Binding-site contacts:
Ligand atom C8 contacts residue ASN331 of chain 1.B at 4.4 Å.
Ligand atom O5 contacts residue ASN331 of chain 1.B at 2.4 Å (h-bond).
Ligand atom O6 contacts residue ASN331 of chain 1.B at 4.3 Å.
Ligand atom C4 contacts residue GLN580 of chain 1.B at 3.3 Å.
Ligand atom C3 contacts residue ASN331 of chain 1.B at 3.8 Å.
Ligand atom C3 contacts residue GLN580 of chain 1.B at 4.0 Å.
Ligand atom N2 contacts residue ASN331 of chain 1.B at 2.9 Å (h-bond).
Ligand atom O7 contacts residue ASN331 of chain 1.B at 3.3 Å (h-bond).
Ligand atom C6 contacts residue PRO579 of chain 1.B at 3.9 Å (hydrophobic).
Ligand atom C1 contacts residue GLN580 of chain 1.B at 4.2 Å.
Ligand atom O5 contacts residue PRO579 of chain 1.B at 4.3 Å.
Ligand atom O3 contacts residue GLN580 of chain 1.B at 4.2 Å.
Ligand atom C1 contacts residue ASN331 of chain 1.B at 1.4 Å.
Ligand atom C6 contacts residue GLN580 of chain 1.B at 3.9 Å.
Ligand atom O4 contacts residue GLN580 of chain 1.B at 4.3 Å.
Ligand atom C5 contacts residue GLN580 of chain 1.B at 3.8 Å.
Ligand atom C2 contacts residue GLN580 of chain 1.B at 3.8 Å.
Ligand atom C2 contacts residue ASN331 of chain 1.B at 2.5 Å.
Ligand atom O6 contacts residue PRO579 of chain 1.B at 3.6 Å (h-bond).
Ligand atom C7 contacts residue ASN331 of chain 1.B at 3.3 Å.
Ligand atom O5 contacts residue GLN580 of chain 1.B at 3.6 Å (h-bond).
Ligand atom C4 contacts residue ASN331 of chain 1.B at 4.2 Å.
Ligand atom C5 contacts residue ASN331 of chain 1.B at 3.7 Å.

Sequence of chain 1.B:
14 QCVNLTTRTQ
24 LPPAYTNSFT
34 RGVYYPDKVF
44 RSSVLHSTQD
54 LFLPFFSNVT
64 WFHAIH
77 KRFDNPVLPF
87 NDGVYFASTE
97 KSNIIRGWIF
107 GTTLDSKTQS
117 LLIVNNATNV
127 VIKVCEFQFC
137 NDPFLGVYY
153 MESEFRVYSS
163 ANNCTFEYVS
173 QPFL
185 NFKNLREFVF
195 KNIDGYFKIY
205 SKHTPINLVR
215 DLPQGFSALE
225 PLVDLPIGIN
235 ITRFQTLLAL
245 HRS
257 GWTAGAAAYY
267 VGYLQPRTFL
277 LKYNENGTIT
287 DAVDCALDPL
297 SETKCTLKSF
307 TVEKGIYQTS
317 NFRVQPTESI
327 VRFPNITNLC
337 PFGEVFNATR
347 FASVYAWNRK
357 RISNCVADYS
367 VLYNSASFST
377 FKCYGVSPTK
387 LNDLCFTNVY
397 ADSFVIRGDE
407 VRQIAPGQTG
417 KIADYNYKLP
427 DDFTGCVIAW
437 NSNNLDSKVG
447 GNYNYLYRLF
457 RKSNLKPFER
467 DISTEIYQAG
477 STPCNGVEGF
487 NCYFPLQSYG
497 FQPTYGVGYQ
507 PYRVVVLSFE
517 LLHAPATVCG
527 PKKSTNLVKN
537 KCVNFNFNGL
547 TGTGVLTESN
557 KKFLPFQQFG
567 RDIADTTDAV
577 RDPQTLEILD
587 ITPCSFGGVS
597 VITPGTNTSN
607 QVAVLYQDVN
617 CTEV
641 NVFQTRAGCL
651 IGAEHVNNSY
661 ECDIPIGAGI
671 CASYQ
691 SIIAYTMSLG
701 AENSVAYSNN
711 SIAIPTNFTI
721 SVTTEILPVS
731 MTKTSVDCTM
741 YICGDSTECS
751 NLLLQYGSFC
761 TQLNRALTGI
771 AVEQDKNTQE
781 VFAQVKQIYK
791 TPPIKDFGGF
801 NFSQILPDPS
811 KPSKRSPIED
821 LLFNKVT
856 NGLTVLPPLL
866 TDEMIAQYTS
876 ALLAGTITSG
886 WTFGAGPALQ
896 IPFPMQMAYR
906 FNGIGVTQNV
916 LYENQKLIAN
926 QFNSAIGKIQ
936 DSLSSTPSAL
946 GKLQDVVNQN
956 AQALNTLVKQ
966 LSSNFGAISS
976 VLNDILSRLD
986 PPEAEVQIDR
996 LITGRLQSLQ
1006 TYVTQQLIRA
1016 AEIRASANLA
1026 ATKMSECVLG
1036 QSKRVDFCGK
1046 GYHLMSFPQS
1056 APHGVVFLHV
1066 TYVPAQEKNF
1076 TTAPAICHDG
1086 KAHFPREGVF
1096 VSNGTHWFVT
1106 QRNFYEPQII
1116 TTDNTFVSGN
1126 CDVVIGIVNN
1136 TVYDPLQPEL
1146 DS

The small molecule below binds the protein below.
Small molecule (SMILES): CC(=O)N[C@@H]1[C@@H](O)[C@H](O)[C@@H](CO)O[C@H]1O